The small molecule below binds the protein below.
Small molecule (SMILES): CCc1c(C(=O)Nc2ccc(-c3ccccc3)cc2)c2c(n1CC[C@@H](O)C[C@@H](O)CC(=O)O)CCCCC2

Sequence of chain 1.A:
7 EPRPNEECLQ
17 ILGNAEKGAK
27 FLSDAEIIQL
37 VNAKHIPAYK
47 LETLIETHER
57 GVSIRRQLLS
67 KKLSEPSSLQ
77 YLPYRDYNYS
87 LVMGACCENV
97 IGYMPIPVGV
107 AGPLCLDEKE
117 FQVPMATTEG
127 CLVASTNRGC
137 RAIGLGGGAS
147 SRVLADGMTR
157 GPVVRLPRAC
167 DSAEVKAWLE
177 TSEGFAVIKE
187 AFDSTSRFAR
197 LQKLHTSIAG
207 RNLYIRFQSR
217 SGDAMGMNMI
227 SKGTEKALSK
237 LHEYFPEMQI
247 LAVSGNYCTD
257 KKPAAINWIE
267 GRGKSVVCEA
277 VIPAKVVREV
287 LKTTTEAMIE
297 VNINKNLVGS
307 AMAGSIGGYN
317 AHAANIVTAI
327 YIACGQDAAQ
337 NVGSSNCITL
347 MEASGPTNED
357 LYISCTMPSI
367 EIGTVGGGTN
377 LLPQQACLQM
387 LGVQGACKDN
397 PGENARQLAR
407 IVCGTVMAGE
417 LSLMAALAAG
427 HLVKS

Binding-site contacts:
Ligand atom C19 contacts residue LEU423 of chain 1.B at 3.8 Å (hydrophobic).
Ligand atom O4 contacts residue LYS257 of chain 1.A at 2.6 Å (salt-bridge).
Ligand atom C5 contacts residue LEU419 of chain 1.B at 3.8 Å (hydrophobic).
Ligand atom O3 contacts residue ARG156 of chain 1.A at 3.0 Å (salt-bridge).
Ligand atom O3 contacts residue ASP256 of chain 1.A at 2.7 Å (salt-bridge).
Ligand atom O4 contacts residue GLU125 of chain 1.B at 2.8 Å (salt-bridge).
Ligand atom O6 contacts residue ALA317 of chain 1.B at 3.7 Å.
Ligand atom C11 contacts residue ASP256 of chain 1.A at 3.6 Å.
Ligand atom C2 contacts residue LEU419 of chain 1.B at 3.8 Å (hydrophobic).
Ligand atom C17 contacts residue SER131 of chain 1.B at 3.7 Å.
Ligand atom C7 contacts residue GLU125 of chain 1.B at 3.8 Å.
Ligand atom C10 contacts residue ASN321 of chain 1.B at 3.8 Å.
Ligand atom C1 contacts residue LEU419 of chain 1.B at 3.6 Å (hydrophobic).
Ligand atom C13 contacts residue HIS318 of chain 1.B at 3.2 Å.
Ligand atom C36 contacts residue LYS301 of chain 1.B at 3.5 Å.
Ligand atom C9 contacts residue ASN321 of chain 1.B at 3.8 Å.
Ligand atom C9 contacts residue LYS257 of chain 1.A at 3.8 Å.
Ligand atom C26 contacts residue CYS127 of chain 1.B at 3.7 Å (hydrophobic).
Ligand atom O7 contacts residue ARG156 of chain 1.A at 3.5 Å (salt-bridge).
Ligand atom C15 contacts residue ARG134 of chain 1.B at 3.4 Å.
Ligand atom C36 contacts residue LYS258 of chain 1.A at 3.2 Å.
Ligand atom C35 contacts residue LYS258 of chain 1.A at 3.6 Å.
Ligand atom O6 contacts residue LYS301 of chain 1.B at 2.7 Å (salt-bridge).
Ligand atom O4 contacts residue ASN321 of chain 1.B at 2.9 Å (h-bond).
Ligand atom C35 contacts residue ALA317 of chain 1.B at 3.2 Å (hydrophobic).
Ligand atom O7 contacts residue ASN252 of chain 1.A at 3.7 Å.
Ligand atom C18 contacts residue ALA130 of chain 1.B at 3.6 Å (hydrophobic).
Ligand atom O7 contacts residue LYS258 of chain 1.A at 3.1 Å (salt-bridge).
Ligand atom C36 contacts residue SER250 of chain 1.A at 3.4 Å.
Ligand atom C10 contacts residue ASP256 of chain 1.A at 3.6 Å.
Ligand atom O7 contacts residue SER250 of chain 1.A at 2.6 Å (h-bond).
Ligand atom C19 contacts residue LEU419 of chain 1.B at 3.8 Å (hydrophobic).
Ligand atom C25 contacts residue LEU423 of chain 1.B at 3.7 Å (hydrophobic).
Ligand atom O6 contacts residue LYS258 of chain 1.A at 3.8 Å.
Ligand atom C36 contacts residue ALA317 of chain 1.B at 3.5 Å (hydrophobic).
Ligand atom O7 contacts residue LYS301 of chain 1.B at 3.4 Å (salt-bridge).
Ligand atom O3 contacts residue MET223 of chain 1.A at 3.4 Å.
Ligand atom O2 contacts residue SER131 of chain 1.B at 2.7 Å (h-bond).
Ligand atom O6 contacts residue SER250 of chain 1.A at 3.5 Å (h-bond).
Ligand atom C16 contacts residue ARG134 of chain 1.B at 3.5 Å.

Sequence of chain 1.B:
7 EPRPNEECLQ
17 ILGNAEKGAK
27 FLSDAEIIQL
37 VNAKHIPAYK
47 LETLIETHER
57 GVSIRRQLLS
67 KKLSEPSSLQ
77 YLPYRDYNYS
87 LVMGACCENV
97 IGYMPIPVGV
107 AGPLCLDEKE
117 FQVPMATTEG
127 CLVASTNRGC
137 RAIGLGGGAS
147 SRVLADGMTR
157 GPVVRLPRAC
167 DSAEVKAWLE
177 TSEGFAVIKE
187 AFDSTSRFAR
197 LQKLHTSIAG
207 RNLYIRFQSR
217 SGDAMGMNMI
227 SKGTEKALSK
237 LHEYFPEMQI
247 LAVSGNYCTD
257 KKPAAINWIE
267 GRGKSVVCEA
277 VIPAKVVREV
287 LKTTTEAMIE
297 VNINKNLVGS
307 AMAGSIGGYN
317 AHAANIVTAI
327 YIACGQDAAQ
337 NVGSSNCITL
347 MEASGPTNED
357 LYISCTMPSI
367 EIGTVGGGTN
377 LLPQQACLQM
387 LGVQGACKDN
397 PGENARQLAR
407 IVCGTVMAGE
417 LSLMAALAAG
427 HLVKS